A protein and the small-molecule ligand that binds it are described below.
Small molecule (SMILES): CC(=O)N[C@@H]1[C@@H](O)[C@H](O)[C@@H](CO)O[C@H]1O

Sequence of chain 2.C:
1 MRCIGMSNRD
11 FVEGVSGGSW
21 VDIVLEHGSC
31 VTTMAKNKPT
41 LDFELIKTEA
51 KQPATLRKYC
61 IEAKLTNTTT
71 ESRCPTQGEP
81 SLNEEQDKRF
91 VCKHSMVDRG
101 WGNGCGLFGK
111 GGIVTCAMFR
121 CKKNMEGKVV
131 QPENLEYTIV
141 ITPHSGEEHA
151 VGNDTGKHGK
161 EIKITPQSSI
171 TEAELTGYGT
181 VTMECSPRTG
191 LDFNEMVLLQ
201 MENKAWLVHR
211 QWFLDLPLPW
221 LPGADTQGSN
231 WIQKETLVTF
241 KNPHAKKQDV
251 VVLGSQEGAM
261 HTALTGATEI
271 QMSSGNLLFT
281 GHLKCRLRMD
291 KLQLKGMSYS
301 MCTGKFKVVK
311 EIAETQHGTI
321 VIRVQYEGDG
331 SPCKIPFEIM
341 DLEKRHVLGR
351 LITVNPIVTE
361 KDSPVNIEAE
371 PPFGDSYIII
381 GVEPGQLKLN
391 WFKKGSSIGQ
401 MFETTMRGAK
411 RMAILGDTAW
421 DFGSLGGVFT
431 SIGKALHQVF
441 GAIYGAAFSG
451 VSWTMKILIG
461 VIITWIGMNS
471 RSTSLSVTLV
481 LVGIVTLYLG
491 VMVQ

Binding-site contacts:
Ligand atom C7 contacts residue GLY102 of chain 2.A at 4.1 Å.
Ligand atom C7 contacts residue ASN153 of chain 2.C at 3.6 Å.
Ligand atom C1 contacts residue HIS149 of chain 2.C at 3.4 Å.
Ligand atom C4 contacts residue HIS149 of chain 2.C at 4.0 Å.
Ligand atom O5 contacts residue ASN153 of chain 2.C at 2.4 Å (h-bond).
Ligand atom C8 contacts residue TRP101 of chain 2.A at 4.4 Å (hydrophobic).
Ligand atom O5 contacts residue THR155 of chain 2.C at 4.5 Å.
Ligand atom C7 contacts residue HIS149 of chain 2.C at 4.3 Å.
Ligand atom O5 contacts residue HIS149 of chain 2.C at 3.5 Å.
Ligand atom O4 contacts residue LYS157 of chain 2.C at 4.5 Å.
Ligand atom C5 contacts residue HIS149 of chain 2.C at 4.2 Å.
Ligand atom N2 contacts residue ASN153 of chain 2.C at 2.9 Å (h-bond).
Ligand atom C1 contacts residue ASN153 of chain 2.C at 1.4 Å.
Ligand atom O5 contacts residue HIS158 of chain 2.C at 3.1 Å.
Ligand atom O3 contacts residue HIS149 of chain 2.C at 4.0 Å.
Ligand atom C5 contacts residue LYS157 of chain 2.C at 3.9 Å.
Ligand atom C5 contacts residue ASN153 of chain 2.C at 3.7 Å.
Ligand atom O7 contacts residue GLY102 of chain 2.A at 3.0 Å (h-bond).
Ligand atom C8 contacts residue ASN153 of chain 2.C at 4.0 Å.
Ligand atom N2 contacts residue HIS149 of chain 2.C at 4.2 Å.
Ligand atom C6 contacts residue LYS157 of chain 2.C at 3.6 Å.
Ligand atom C4 contacts residue ASN153 of chain 2.C at 4.2 Å.
Ligand atom C2 contacts residue HIS149 of chain 2.C at 3.6 Å.
Ligand atom C3 contacts residue HIS149 of chain 2.C at 4.3 Å.
Ligand atom O6 contacts residue LYS157 of chain 2.C at 3.2 Å (salt-bridge).
Ligand atom C6 contacts residue HIS158 of chain 2.C at 3.7 Å.
Ligand atom C1 contacts residue THR155 of chain 2.C at 3.8 Å.
Ligand atom C8 contacts residue HIS149 of chain 2.C at 3.7 Å.
Ligand atom O7 contacts residue ASN153 of chain 2.C at 4.5 Å.
Ligand atom O7 contacts residue TRP101 of chain 2.A at 3.8 Å.
Ligand atom C2 contacts residue ASN153 of chain 2.C at 2.5 Å.
Ligand atom C5 contacts residue HIS158 of chain 2.C at 4.0 Å.
Ligand atom C3 contacts residue ASN153 of chain 2.C at 3.8 Å.
Ligand atom C1 contacts residue HIS158 of chain 2.C at 4.1 Å.

Sequence of chain 2.A:
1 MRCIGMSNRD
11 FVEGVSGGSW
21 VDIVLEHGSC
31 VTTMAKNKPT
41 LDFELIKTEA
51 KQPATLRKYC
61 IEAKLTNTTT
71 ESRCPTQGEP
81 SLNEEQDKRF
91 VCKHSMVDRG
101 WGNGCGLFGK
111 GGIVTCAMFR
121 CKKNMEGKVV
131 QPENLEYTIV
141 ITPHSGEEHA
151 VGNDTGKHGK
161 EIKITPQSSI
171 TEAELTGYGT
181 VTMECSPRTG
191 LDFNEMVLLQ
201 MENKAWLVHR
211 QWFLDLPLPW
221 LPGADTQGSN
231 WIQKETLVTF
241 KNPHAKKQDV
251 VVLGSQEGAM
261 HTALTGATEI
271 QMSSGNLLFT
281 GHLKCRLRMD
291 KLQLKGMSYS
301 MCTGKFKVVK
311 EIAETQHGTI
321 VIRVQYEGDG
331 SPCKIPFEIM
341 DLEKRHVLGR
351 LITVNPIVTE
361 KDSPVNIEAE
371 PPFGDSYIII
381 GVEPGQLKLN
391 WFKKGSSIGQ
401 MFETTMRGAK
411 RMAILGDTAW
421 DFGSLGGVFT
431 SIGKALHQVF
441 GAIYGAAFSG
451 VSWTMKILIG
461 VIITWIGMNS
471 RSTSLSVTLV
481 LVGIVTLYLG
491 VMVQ